Binding-site contacts:
Ligand atom O6 contacts residue HIS339 of chain 49.E at 3.9 Å.
Ligand atom O6 contacts residue TYR41 of chain 49.E at 3.6 Å.
Ligand atom C1 contacts residue ASN388 of chain 49.E at 1.4 Å.
Ligand atom C6 contacts residue TYR41 of chain 49.E at 3.6 Å (hydrophobic).
Ligand atom O6 contacts residue TYR386 of chain 49.E at 4.0 Å.
Ligand atom C3 contacts residue TYR41 of chain 49.E at 4.2 Å (hydrophobic).
Ligand atom O4 contacts residue TYR41 of chain 49.E at 3.5 Å (h-bond).
Ligand atom O7 contacts residue ASN388 of chain 49.E at 3.9 Å.
Ligand atom C1 contacts residue ARG358 of chain 49.E at 3.7 Å.
Ligand atom C4 contacts residue ASP338 of chain 49.E at 4.3 Å.
Ligand atom O7 contacts residue GLN39 of chain 49.E at 2.9 Å (h-bond).
Ligand atom C7 contacts residue SER390 of chain 49.E at 4.2 Å.
Ligand atom O5 contacts residue ASN388 of chain 49.E at 2.3 Å (h-bond).
Ligand atom C6 contacts residue ASP338 of chain 49.E at 3.3 Å.
Ligand atom C3 contacts residue ASN388 of chain 49.E at 3.8 Å.
Ligand atom O5 contacts residue ARG358 of chain 49.E at 3.4 Å (salt-bridge).
Ligand atom C7 contacts residue TYR41 of chain 49.E at 3.5 Å (hydrophobic).
Ligand atom C2 contacts residue ASN388 of chain 49.E at 2.5 Å.
Ligand atom C3 contacts residue ASP338 of chain 49.E at 4.5 Å.
Ligand atom O6 contacts residue ASP338 of chain 49.E at 2.9 Å (salt-bridge).
Ligand atom O4 contacts residue ASP338 of chain 49.E at 4.2 Å.
Ligand atom C4 contacts residue ASN388 of chain 49.E at 4.2 Å.
Ligand atom O5 contacts residue ASP338 of chain 49.E at 4.2 Å.
Ligand atom C2 contacts residue ARG358 of chain 49.E at 4.3 Å.
Ligand atom C7 contacts residue GLN39 of chain 49.E at 4.1 Å.
Ligand atom C7 contacts residue ASN388 of chain 49.E at 3.6 Å.
Ligand atom C4 contacts residue TYR41 of chain 49.E at 3.9 Å (hydrophobic).
Ligand atom O7 contacts residue TYR41 of chain 49.E at 3.3 Å (h-bond).
Ligand atom C8 contacts residue GLU61 of chain 49.E at 3.3 Å.
Ligand atom C5 contacts residue ASN388 of chain 49.E at 3.6 Å.
Ligand atom O6 contacts residue ARG358 of chain 49.E at 3.3 Å.
Ligand atom C6 contacts residue ARG358 of chain 49.E at 4.4 Å.
Ligand atom C5 contacts residue ASP338 of chain 49.E at 3.5 Å.
Ligand atom N2 contacts residue TYR41 of chain 49.E at 4.3 Å.
Ligand atom N2 contacts residue ASN388 of chain 49.E at 2.9 Å (h-bond).
Ligand atom C8 contacts residue SER390 of chain 49.E at 3.3 Å.
Ligand atom C1 contacts residue ASP338 of chain 49.E at 4.3 Å.
Ligand atom C8 contacts residue TYR41 of chain 49.E at 3.6 Å (hydrophobic).
Ligand atom C5 contacts residue TYR41 of chain 49.E at 3.4 Å (hydrophobic).
Ligand atom O5 contacts residue TYR41 of chain 49.E at 4.4 Å.

This protein binds this small molecule.
Small molecule (SMILES): CC(=O)N[C@H]1[C@H](O[C@H]2[C@H](O)[C@@H](NC(C)=O)CO[C@@H]2CO)O[C@H](CO)[C@@H](O[C@@H]2O[C@H](CO[C@H]3O[C@H](CO)[C@@H](O)[C@H](O)[C@@H]3O)[C@@H](O)[C@H](O[C@H]3O[C@H](CO)[C@@H](O)[C@H](O)[C@@H]3O)[C@@H]2O)[C@@H]1O

Sequence of chain 49.E:
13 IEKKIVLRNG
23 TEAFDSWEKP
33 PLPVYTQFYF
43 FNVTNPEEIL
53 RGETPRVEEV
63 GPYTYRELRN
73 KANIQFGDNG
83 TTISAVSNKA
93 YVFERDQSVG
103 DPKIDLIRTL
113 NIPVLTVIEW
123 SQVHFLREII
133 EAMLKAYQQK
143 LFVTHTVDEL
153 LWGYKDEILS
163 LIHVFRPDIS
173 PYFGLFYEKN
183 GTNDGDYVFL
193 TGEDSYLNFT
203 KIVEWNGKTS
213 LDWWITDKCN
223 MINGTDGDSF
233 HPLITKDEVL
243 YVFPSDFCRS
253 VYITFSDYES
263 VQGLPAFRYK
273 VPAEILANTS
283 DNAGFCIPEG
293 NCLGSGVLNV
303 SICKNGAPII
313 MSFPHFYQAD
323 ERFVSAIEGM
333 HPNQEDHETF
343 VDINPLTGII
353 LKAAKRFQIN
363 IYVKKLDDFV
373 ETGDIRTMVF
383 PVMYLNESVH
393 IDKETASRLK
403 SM